This small molecule binds to this protein.
Small molecule (SMILES): CC(=O)N[C@H]1[C@H](O[C@H]2[C@H](O)[C@@H](NC(C)=O)CO[C@@H]2CO)O[C@H](CO)[C@@H](O)[C@@H]1O

Sequence of chain 1.A:
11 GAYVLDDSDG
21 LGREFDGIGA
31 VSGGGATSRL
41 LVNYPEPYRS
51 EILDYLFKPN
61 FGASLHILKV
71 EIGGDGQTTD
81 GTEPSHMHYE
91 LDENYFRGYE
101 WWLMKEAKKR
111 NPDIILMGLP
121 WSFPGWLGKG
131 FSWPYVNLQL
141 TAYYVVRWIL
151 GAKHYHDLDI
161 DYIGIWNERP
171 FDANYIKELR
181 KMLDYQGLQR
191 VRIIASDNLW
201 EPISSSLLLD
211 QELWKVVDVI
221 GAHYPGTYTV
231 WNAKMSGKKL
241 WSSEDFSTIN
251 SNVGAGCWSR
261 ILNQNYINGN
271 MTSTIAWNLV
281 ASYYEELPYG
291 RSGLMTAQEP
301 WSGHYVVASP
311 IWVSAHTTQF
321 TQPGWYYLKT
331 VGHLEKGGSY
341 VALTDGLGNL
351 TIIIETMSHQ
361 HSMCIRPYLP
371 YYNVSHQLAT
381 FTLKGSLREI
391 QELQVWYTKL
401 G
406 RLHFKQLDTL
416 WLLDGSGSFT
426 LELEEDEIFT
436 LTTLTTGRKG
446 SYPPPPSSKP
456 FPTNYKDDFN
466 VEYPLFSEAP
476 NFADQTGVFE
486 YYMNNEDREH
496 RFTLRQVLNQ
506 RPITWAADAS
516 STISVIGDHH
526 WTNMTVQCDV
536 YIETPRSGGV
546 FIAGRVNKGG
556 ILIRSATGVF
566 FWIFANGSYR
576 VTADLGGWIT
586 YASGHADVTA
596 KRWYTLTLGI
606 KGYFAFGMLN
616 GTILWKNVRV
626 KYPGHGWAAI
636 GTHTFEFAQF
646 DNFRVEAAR

Binding-site contacts:
Ligand atom C2 contacts residue ASN349 of chain 1.A at 2.5 Å.
Ligand atom C2 contacts residue ASP345 of chain 1.A at 4.0 Å.
Ligand atom C3 contacts residue ASN349 of chain 1.A at 3.8 Å.
Ligand atom O5 contacts residue LEU439 of chain 1.A at 3.7 Å.
Ligand atom C2 contacts residue LEU347 of chain 1.A at 3.9 Å (hydrophobic).
Ligand atom C6 contacts residue ASP345 of chain 1.A at 3.5 Å.
Ligand atom O7 contacts residue ASN349 of chain 1.A at 3.2 Å (h-bond).
Ligand atom C1 contacts residue ASP345 of chain 1.A at 3.8 Å.
Ligand atom O5 contacts residue ASP345 of chain 1.A at 4.5 Å.
Ligand atom C1 contacts residue ASN349 of chain 1.A at 1.4 Å.
Ligand atom C5 contacts residue ASN349 of chain 1.A at 3.4 Å.
Ligand atom C8 contacts residue GLY348 of chain 1.A at 4.3 Å.
Ligand atom O5 contacts residue ASN349 of chain 1.A at 2.5 Å (h-bond).
Ligand atom O6 contacts residue LEU347 of chain 1.A at 4.3 Å.
Ligand atom N2 contacts residue ASN349 of chain 1.A at 3.1 Å (h-bond).
Ligand atom C8 contacts residue ASN349 of chain 1.A at 4.0 Å.
Ligand atom C6 contacts residue ASN349 of chain 1.A at 3.3 Å.
Ligand atom C4 contacts residue ASN349 of chain 1.A at 4.1 Å.
Ligand atom N2 contacts residue LEU347 of chain 1.A at 3.0 Å (h-bond).
Ligand atom C8 contacts residue LEU347 of chain 1.A at 3.5 Å (hydrophobic).
Ligand atom C1 contacts residue LEU439 of chain 1.A at 4.0 Å (hydrophobic).
Ligand atom C7 contacts residue LEU347 of chain 1.A at 3.7 Å (hydrophobic).
Ligand atom C7 contacts residue ASN349 of chain 1.A at 3.2 Å.
Ligand atom C6 contacts residue LEU347 of chain 1.A at 4.3 Å (hydrophobic).
Ligand atom O6 contacts residue ASP345 of chain 1.A at 4.4 Å.